Binding-site contacts:
Ligand atom AU contacts residue THR202 of chain 1.A at 4.5 Å.
Ligand atom AU contacts residue ARG8 of chain 1.A at 2.2 Å.
Ligand atom AU contacts residue PRO205 of chain 1.A at 3.6 Å.
Ligand atom AU contacts residue ARG125 of chain 1.A at 4.1 Å.

This protein binds this small molecule.
Small molecule (SMILES): CCCCn1ccn(C)c1=[Au]Cl

Sequence of chain 1.A:
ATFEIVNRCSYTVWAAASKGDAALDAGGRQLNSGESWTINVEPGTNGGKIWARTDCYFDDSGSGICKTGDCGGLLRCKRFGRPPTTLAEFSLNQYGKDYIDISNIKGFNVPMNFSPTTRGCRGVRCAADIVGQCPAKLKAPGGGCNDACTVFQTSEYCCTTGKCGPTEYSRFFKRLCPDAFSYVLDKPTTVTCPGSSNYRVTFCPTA